Binding-site contacts:
Ligand atom N2 contacts residue ASN107 of chain 1.H at 2.9 Å (h-bond).
Ligand atom C2 contacts residue ASN107 of chain 1.H at 2.4 Å.
Ligand atom C3 contacts residue ASN107 of chain 1.H at 3.8 Å.
Ligand atom C8 contacts residue SER109 of chain 1.H at 3.8 Å.
Ligand atom C5 contacts residue ASN107 of chain 1.H at 3.7 Å.
Ligand atom C4 contacts residue ASN107 of chain 1.H at 4.2 Å.
Ligand atom C1 contacts residue ASN107 of chain 1.H at 1.4 Å.
Ligand atom C1 contacts residue GLU110 of chain 1.H at 4.2 Å.
Ligand atom O5 contacts residue ASN107 of chain 1.H at 2.4 Å (h-bond).
Ligand atom O7 contacts residue ASN107 of chain 1.H at 3.0 Å (h-bond).
Ligand atom C8 contacts residue ASN107 of chain 1.H at 4.0 Å.
Ligand atom C7 contacts residue ASN107 of chain 1.H at 3.1 Å.

Sequence of chain 1.H:
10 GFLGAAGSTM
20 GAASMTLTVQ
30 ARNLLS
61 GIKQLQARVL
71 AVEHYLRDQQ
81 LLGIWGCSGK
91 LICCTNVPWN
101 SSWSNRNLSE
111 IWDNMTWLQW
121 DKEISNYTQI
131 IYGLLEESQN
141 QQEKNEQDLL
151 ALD

This small molecule binds to this protein.
Small molecule (SMILES): CC(=O)N[C@@H]1[C@@H](O)[C@H](O)[C@@H](CO)O[C@H]1O